Sequence of chain 1.A:
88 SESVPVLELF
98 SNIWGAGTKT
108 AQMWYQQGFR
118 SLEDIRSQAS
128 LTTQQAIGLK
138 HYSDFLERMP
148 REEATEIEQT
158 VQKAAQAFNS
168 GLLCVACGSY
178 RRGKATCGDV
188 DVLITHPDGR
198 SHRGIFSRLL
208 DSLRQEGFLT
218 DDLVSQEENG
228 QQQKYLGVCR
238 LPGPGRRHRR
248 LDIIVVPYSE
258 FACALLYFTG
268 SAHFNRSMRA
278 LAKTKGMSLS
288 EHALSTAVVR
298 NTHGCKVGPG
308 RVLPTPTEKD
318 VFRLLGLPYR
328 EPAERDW

Binding-site contacts:
Ligand atom O2 contacts residue DG6 of chain 1.D at 2.9 Å (h-bond).
Ligand atom O2 contacts residue ASN272 of chain 1.A at 3.0 Å (h-bond).
Ligand atom O3' contacts residue GLY102 of chain 1.A at 3.4 Å.
Ligand atom OP2 contacts residue LYS106 of chain 1.A at 3.1 Å (salt-bridge).
Ligand atom OP1 contacts residue ASP186 of chain 1.A at 2.5 Å (salt-bridge).
Ligand atom O5' contacts residue GLY104 of chain 1.A at 3.2 Å (h-bond).
Ligand atom O2 contacts residue DA3 of chain 1.D at 3.3 Å.
Ligand atom N3 contacts residue DA3 of chain 1.D at 2.8 Å (h-bond).
Ligand atom N2 contacts residue DT5 of chain 1.D at 3.1 Å (h-bond).
Ligand atom O4 contacts residue DA3 of chain 1.D at 3.3 Å (h-bond).
Ligand atom O2 contacts residue DG1 of chain 1.D at 2.9 Å (h-bond).
Ligand atom N3 contacts residue DG6 of chain 1.D at 3.0 Å (h-bond).
Ligand atom N1 contacts residue DT2 of chain 1.D at 2.6 Å (h-bond).
Ligand atom OP1 contacts residue THR107 of chain 1.A at 2.9 Å (h-bond).
Ligand atom OP1 contacts residue ARG247 of chain 1.A at 2.6 Å (salt-bridge).
Ligand atom OP1 contacts residue TRP101 of chain 1.A at 2.8 Å (h-bond).
Ligand atom OP1 contacts residue ASP188 of chain 1.A at 2.8 Å (salt-bridge).
Ligand atom N2 contacts residue DC4 of chain 1.D at 2.9 Å (h-bond).
Ligand atom N6 contacts residue DT2 of chain 1.D at 2.9 Å (h-bond).
Ligand atom N4 contacts residue DG6 of chain 1.D at 2.7 Å (h-bond).
Ligand atom N3 contacts residue DG6 of chain 1.D at 2.8 Å (h-bond).
Ligand atom N1 contacts residue DC4 of chain 1.D at 3.0 Å (h-bond).
Ligand atom N3 contacts residue TYR264 of chain 1.A at 2.8 Å (h-bond).
Ligand atom C2' contacts residue TYR264 of chain 1.A at 3.4 Å (hydrophobic).
Ligand atom C5' contacts residue GLY104 of chain 1.A at 3.4 Å.
Ligand atom OP1 contacts residue GLY104 of chain 1.A at 2.8 Å (h-bond).
Ligand atom O6 contacts residue DC4 of chain 1.D at 3.0 Å (h-bond).
Ligand atom N1 contacts residue DT5 of chain 1.D at 2.9 Å (h-bond).
Ligand atom OP1 contacts residue GLY102 of chain 1.A at 2.8 Å (h-bond).
Ligand atom N4 contacts residue DG1 of chain 1.D at 3.1 Å (h-bond).
Ligand atom C4 contacts residue DG6 of chain 1.D at 3.4 Å.
Ligand atom O3' contacts residue THR266 of chain 1.A at 3.4 Å (h-bond).
Ligand atom N1 contacts residue DG6 of chain 1.D at 3.4 Å (h-bond).
Ligand atom N6 contacts residue DT5 of chain 1.D at 3.0 Å (h-bond).
Ligand atom O3' contacts residue TRP101 of chain 1.A at 3.3 Å.
Ligand atom OP2 contacts residue THR105 of chain 1.A at 3.3 Å (h-bond).
Ligand atom C2 contacts residue DG6 of chain 1.D at 3.1 Å.
Ligand atom C1' contacts residue TYR264 of chain 1.A at 3.4 Å (hydrophobic).
Ligand atom N3 contacts residue DG1 of chain 1.D at 3.0 Å (h-bond).
Ligand atom C2 contacts residue DT2 of chain 1.D at 3.3 Å.

The protein below binds the small molecule below.
Small molecule (SMILES): Cc1cn([C@H]2C[C@H](O[P](=O)(O)OC[C@H]3O[C@@H](n4cnc5c(N)ncnc54)C[C@@H]3O[P](=O)(O)OC[C@H]3O[C@@H](n4ccc(N)nc4=O)C[C@@H]3O)[C@@H](CO[P](=O)(O)O[C@H]3C[C@H](n4cnc5c(=O)nc(N)[nH]c54)O[C@@H]3CO[P](=O)(O)O[C@H]3C[C@H](n4cnc5c(N)ncnc54)O[C@@H]3CO[P](=O)(O)O[C@H]3C[C@H](n4ccc(N)nc4=O)O[C@@H]3CO)O2)c(=O)[nH]c1=O